This small molecule binds to this protein.
Small molecule (SMILES): CCCCCCCCCCO[C@@H]1O[C@H](CO)[C@@H](O[C@H]2O[C@H](CO)[C@@H](O)[C@H](O)[C@H]2O)[C@H](O)[C@H]1O

Sequence of chain 1.D:
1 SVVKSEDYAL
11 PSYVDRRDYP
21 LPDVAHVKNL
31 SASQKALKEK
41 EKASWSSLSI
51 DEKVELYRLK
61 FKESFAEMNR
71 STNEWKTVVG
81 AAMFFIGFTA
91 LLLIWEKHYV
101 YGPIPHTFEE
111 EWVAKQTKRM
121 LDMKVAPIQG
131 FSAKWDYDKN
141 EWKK

Sequence of chain 1.A:
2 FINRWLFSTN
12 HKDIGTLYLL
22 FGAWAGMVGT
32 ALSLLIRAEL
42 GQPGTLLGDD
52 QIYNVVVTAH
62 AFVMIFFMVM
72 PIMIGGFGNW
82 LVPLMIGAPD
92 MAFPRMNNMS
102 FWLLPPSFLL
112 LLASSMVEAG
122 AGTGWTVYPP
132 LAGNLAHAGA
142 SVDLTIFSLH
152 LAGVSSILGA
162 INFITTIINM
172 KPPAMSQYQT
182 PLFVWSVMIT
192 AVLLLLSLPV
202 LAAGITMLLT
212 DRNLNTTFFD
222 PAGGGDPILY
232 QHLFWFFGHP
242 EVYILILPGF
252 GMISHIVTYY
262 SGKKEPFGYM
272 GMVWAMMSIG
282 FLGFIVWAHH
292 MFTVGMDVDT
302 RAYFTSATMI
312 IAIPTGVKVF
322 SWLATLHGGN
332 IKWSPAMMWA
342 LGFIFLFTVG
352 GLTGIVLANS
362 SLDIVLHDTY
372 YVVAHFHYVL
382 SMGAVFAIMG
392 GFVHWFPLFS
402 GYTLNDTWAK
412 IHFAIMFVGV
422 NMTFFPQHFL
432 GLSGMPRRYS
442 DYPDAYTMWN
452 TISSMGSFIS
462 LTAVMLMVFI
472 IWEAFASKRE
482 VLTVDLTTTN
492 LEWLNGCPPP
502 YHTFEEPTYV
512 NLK

Binding-site contacts:
Ligand atom O7 contacts residue VAL21 of chain 1.K at 3.6 Å.
Ligand atom O16 contacts residue VAL25 of chain 1.K at 4.4 Å.
Ligand atom O49 contacts residue VAL25 of chain 1.K at 4.1 Å.
Ligand atom C37 contacts residue TRP24 of chain 1.K at 3.8 Å (hydrophobic).
Ligand atom C25 contacts residue DMU1 of chain 1.VC at 4.2 Å.
Ligand atom C28 contacts residue VAL21 of chain 1.K at 4.1 Å (hydrophobic).
Ligand atom C25 contacts residue VAL25 of chain 1.K at 4.0 Å (hydrophobic).
Ligand atom C40 contacts residue DMU1 of chain 1.WC at 4.5 Å.
Ligand atom O49 contacts residue DMU1 of chain 1.VC at 3.3 Å (h-bond).
Ligand atom C40 contacts residue CYS20 of chain 1.K at 4.3 Å (hydrophobic).
Ligand atom C22 contacts residue VAL21 of chain 1.K at 4.3 Å (hydrophobic).
Ligand atom C3 contacts residue VAL21 of chain 1.K at 4.2 Å (hydrophobic).
Ligand atom C19 contacts residue VAL25 of chain 1.K at 3.8 Å (hydrophobic).
Ligand atom C43 contacts residue DMU1 of chain 1.WC at 4.4 Å.
Ligand atom C25 contacts residue VAL21 of chain 1.K at 4.5 Å (hydrophobic).
Ligand atom C31 contacts residue DMU1 of chain 1.VC at 4.3 Å.
Ligand atom C40 contacts residue TRP24 of chain 1.K at 3.9 Å (hydrophobic).
Ligand atom C31 contacts residue DMU1 of chain 1.WC at 4.0 Å.
Ligand atom C6 contacts residue VAL25 of chain 1.K at 4.1 Å (hydrophobic).
Ligand atom O16 contacts residue DMU1 of chain 1.VC at 4.4 Å.
Ligand atom C43 contacts residue MET423 of chain 1.A at 3.6 Å (hydrophobic).
Ligand atom C40 contacts residue ILE86 of chain 1.D at 4.0 Å (hydrophobic).
Ligand atom C43 contacts residue TRP24 of chain 1.K at 3.9 Å (hydrophobic).
Ligand atom C6 contacts residue VAL21 of chain 1.K at 4.3 Å (hydrophobic).
Ligand atom C37 contacts residue DMU1 of chain 1.WC at 4.5 Å.
Ligand atom C19 contacts residue DMU1 of chain 1.VC at 4.1 Å.
Ligand atom C43 contacts residue ILE86 of chain 1.D at 4.0 Å (hydrophobic).
Ligand atom C4 contacts residue VAL21 of chain 1.K at 3.6 Å (hydrophobic).
Ligand atom O5 contacts residue VAL21 of chain 1.K at 3.9 Å.
Ligand atom C22 contacts residue VAL25 of chain 1.K at 4.3 Å (hydrophobic).
Ligand atom C34 contacts residue TRP24 of chain 1.K at 4.0 Å (hydrophobic).

Sequence of chain 1.K:
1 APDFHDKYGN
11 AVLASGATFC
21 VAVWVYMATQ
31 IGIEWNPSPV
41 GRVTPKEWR